Sequence of chain 1.A:
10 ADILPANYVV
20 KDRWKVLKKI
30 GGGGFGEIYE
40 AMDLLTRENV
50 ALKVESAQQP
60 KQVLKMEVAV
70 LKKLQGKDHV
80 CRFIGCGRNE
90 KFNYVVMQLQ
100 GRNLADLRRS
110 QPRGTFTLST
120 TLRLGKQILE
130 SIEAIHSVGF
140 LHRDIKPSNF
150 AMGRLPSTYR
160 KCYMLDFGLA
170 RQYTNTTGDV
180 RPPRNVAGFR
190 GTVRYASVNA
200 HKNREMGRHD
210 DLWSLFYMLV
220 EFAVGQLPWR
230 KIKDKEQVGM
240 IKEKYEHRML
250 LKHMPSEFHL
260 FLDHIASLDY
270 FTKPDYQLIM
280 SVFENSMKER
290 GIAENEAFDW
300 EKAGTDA

Binding-site contacts:
Ligand atom C5 contacts residue ASP165 of chain 1.A at 3.8 Å.
Ligand atom C7 contacts residue ASP165 of chain 1.A at 3.8 Å.
Ligand atom C10 contacts residue LEU164 of chain 1.A at 3.9 Å (hydrophobic).
Ligand atom C2 contacts residue GLU66 of chain 1.A at 3.9 Å.
Ligand atom C1 contacts residue GLU66 of chain 1.A at 3.8 Å.
Ligand atom C12 contacts residue ILE29 of chain 1.A at 3.9 Å (hydrophobic).
Ligand atom C6 contacts residue LYS52 of chain 1.A at 3.6 Å.
Ligand atom N2 contacts residue MET96 of chain 1.A at 3.5 Å.
Ligand atom N1 contacts residue GLN99 of chain 1.A at 3.0 Å (h-bond).
Ligand atom N2 contacts residue ALA50 of chain 1.A at 3.4 Å.
Ligand atom C contacts residue PHE166 of chain 1.A at 3.6 Å (hydrophobic).
Ligand atom C7 contacts residue ILE37 of chain 1.A at 3.5 Å (hydrophobic).
Ligand atom C8 contacts residue ILE37 of chain 1.A at 3.7 Å (hydrophobic).
Ligand atom C11 contacts residue LEU164 of chain 1.A at 3.8 Å (hydrophobic).
Ligand atom C16 contacts residue MET96 of chain 1.A at 3.8 Å (hydrophobic).
Ligand atom C3 contacts residue ASP165 of chain 1.A at 3.4 Å.
Ligand atom C13 contacts residue LEU98 of chain 1.A at 3.7 Å (hydrophobic).
Ligand atom C3 contacts residue MET96 of chain 1.A at 3.8 Å (hydrophobic).
Ligand atom N3 contacts residue ALA50 of chain 1.A at 3.9 Å.
Ligand atom N1 contacts residue ALA50 of chain 1.A at 3.8 Å.
Ligand atom N1 contacts residue LEU98 of chain 1.A at 3.8 Å.
Ligand atom C4 contacts residue ASP165 of chain 1.A at 3.3 Å.
Ligand atom C contacts residue ASP165 of chain 1.A at 3.8 Å.
Ligand atom C1 contacts residue ASP165 of chain 1.A at 3.9 Å.
Ligand atom C3 contacts residue LYS52 of chain 1.A at 4.0 Å.
Ligand atom N3 contacts residue LEU164 of chain 1.A at 3.9 Å.
Ligand atom N2 contacts residue LEU164 of chain 1.A at 4.0 Å.
Ligand atom C13 contacts residue GLN99 of chain 1.A at 3.6 Å.
Ligand atom O contacts residue GLU66 of chain 1.A at 2.8 Å (salt-bridge).
Ligand atom C2 contacts residue MET96 of chain 1.A at 4.0 Å (hydrophobic).
Ligand atom C6 contacts residue ASP165 of chain 1.A at 3.5 Å.
Ligand atom O contacts residue ASP165 of chain 1.A at 3.7 Å.
Ligand atom N2 contacts residue CYS80 of chain 1.A at 3.6 Å (h-bond).
Ligand atom C4 contacts residue LYS52 of chain 1.A at 3.7 Å.
Ligand atom C15 contacts residue ILE37 of chain 1.A at 4.0 Å (hydrophobic).
Ligand atom C5 contacts residue LYS52 of chain 1.A at 4.0 Å.
Ligand atom N2 contacts residue GLN97 of chain 1.A at 3.1 Å (h-bond).
Ligand atom C14 contacts residue ALA50 of chain 1.A at 3.5 Å (hydrophobic).
Ligand atom O contacts residue PHE166 of chain 1.A at 3.0 Å (h-bond).
Ligand atom C4 contacts residue MET96 of chain 1.A at 3.8 Å (hydrophobic).

The protein below binds the small molecule below.
Small molecule (SMILES): CC(C)(O)C#Cc1ccc2[nH]cc(-c3ccnc(N)n3)c2c1